Binding-site contacts:
Ligand atom C1 contacts residue ASN23 of chain 2.A at 1.4 Å.
Ligand atom C7 contacts residue ASN23 of chain 2.A at 3.6 Å.
Ligand atom O5 contacts residue ASN23 of chain 2.A at 2.4 Å (h-bond).
Ligand atom C2 contacts residue ASN23 of chain 2.A at 2.4 Å.
Ligand atom N2 contacts residue ASN23 of chain 2.A at 2.8 Å (h-bond).
Ligand atom C3 contacts residue ASN23 of chain 2.A at 3.8 Å.
Ligand atom O7 contacts residue ASN23 of chain 2.A at 3.9 Å.
Ligand atom C4 contacts residue ASN23 of chain 2.A at 4.2 Å.
Ligand atom O6 contacts residue THR25 of chain 2.A at 4.3 Å.
Ligand atom C5 contacts residue ASN23 of chain 2.A at 3.7 Å.

The small molecule below binds the protein below.
Small molecule (SMILES): CC(=O)N[C@H]1[C@H](O[C@H]2[C@H](O)[C@@H](NC(C)=O)CO[C@@H]2CO)O[C@H](CO)[C@@H](O)[C@@H]1O

Sequence of chain 2.A:
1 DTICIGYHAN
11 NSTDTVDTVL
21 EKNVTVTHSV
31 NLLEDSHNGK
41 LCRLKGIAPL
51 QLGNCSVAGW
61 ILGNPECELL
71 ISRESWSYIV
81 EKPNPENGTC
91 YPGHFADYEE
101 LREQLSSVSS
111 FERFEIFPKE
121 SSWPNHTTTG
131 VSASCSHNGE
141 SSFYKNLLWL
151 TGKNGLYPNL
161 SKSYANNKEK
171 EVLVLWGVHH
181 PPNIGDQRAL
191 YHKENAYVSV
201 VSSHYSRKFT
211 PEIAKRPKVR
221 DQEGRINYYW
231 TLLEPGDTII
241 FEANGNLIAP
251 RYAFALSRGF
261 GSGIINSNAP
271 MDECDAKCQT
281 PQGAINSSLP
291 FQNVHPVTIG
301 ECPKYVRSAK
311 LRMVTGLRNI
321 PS